This small molecule binds to this protein.
Small molecule (SMILES): CC[C@H](C)[C@H](NC(=O)[C@@H](N)CC(=O)O)C(=O)N[C@@H](CC(N)=O)C(=O)N[C@@H](Cc1ccccc1)C(=O)N[C@@H](CO)C(=O)N[C@@H](CO)C(=O)N[C@H](C=O)CC(C)C

Binding-site contacts:
Ligand atom OD1 contacts residue ARG862 of chain 59.T at 3.1 Å.
Ligand atom CE1 contacts residue ASN634 of chain 59.T at 3.4 Å.
Ligand atom CA contacts residue GLY42 of chain 59.U at 3.6 Å.
Ligand atom O contacts residue ASN47 of chain 59.U at 3.3 Å (h-bond).
Ligand atom CA contacts residue GLU911 of chain 59.T at 3.8 Å.
Ligand atom C contacts residue GLY42 of chain 59.U at 3.5 Å.
Ligand atom O contacts residue TYR636 of chain 59.T at 3.5 Å (h-bond).
Ligand atom C contacts residue GLU911 of chain 59.T at 3.3 Å.
Ligand atom OD1 contacts residue ALA874 of chain 59.T at 3.7 Å.
Ligand atom CG1 contacts residue GLU911 of chain 59.T at 3.7 Å.
Ligand atom O contacts residue TYR636 of chain 59.T at 3.1 Å (h-bond).
Ligand atom CZ contacts residue PHE633 of chain 59.T at 3.7 Å (hydrophobic).
Ligand atom CD1 contacts residue ALA20 of chain 59.U at 3.7 Å (hydrophobic).
Ligand atom CA contacts residue TYR636 of chain 59.T at 3.7 Å (hydrophobic).
Ligand atom O contacts residue GLU911 of chain 59.T at 3.1 Å (salt-bridge).
Ligand atom OD2 contacts residue PRO864 of chain 59.T at 3.7 Å.
Ligand atom CD1 contacts residue SER21 of chain 59.U at 3.6 Å.
Ligand atom CD1 contacts residue LEU637 of chain 59.T at 3.7 Å (hydrophobic).
Ligand atom CG2 contacts residue LEU637 of chain 59.T at 3.8 Å (hydrophobic).
Ligand atom O contacts residue ARG46 of chain 59.U at 3.5 Å (salt-bridge).
Ligand atom N contacts residue SER871 of chain 59.T at 3.5 Å (h-bond).
Ligand atom CZ contacts residue ASN634 of chain 59.T at 3.8 Å.
Ligand atom CB contacts residue GLY42 of chain 59.U at 3.7 Å.
Ligand atom CD1 contacts residue ARG33 of chain 59.U at 3.8 Å.
Ligand atom CD1 contacts residue ASN634 of chain 59.T at 3.6 Å.
Ligand atom CB contacts residue GLY42 of chain 59.U at 3.5 Å.
Ligand atom N contacts residue TYR636 of chain 59.T at 3.8 Å.
Ligand atom OD2 contacts residue SER871 of chain 59.T at 3.2 Å (h-bond).
Ligand atom CB contacts residue PHE45 of chain 59.U at 3.3 Å (hydrophobic).
Ligand atom CA contacts residue ASN47 of chain 59.U at 3.8 Å.
Ligand atom N contacts residue PHE45 of chain 59.U at 3.4 Å (h-bond).
Ligand atom OD1 contacts residue ALA762 of chain 59.T at 3.5 Å.
Ligand atom N contacts residue ARG46 of chain 59.U at 3.5 Å (salt-bridge).
Ligand atom O contacts residue ARG666 of chain 59.T at 3.1 Å (salt-bridge).
Ligand atom CA contacts residue PHE45 of chain 59.U at 3.6 Å (hydrophobic).
Ligand atom O contacts residue GLY42 of chain 59.U at 2.9 Å (h-bond).
Ligand atom N contacts residue ASN47 of chain 59.U at 3.8 Å.
Ligand atom ND2 contacts residue ARG666 of chain 59.T at 3.4 Å (salt-bridge).
Ligand atom CG2 contacts residue TYR636 of chain 59.T at 3.4 Å (hydrophobic).
Ligand atom N contacts residue GLY42 of chain 59.U at 3.2 Å (h-bond).

Sequence of chain 59.T:
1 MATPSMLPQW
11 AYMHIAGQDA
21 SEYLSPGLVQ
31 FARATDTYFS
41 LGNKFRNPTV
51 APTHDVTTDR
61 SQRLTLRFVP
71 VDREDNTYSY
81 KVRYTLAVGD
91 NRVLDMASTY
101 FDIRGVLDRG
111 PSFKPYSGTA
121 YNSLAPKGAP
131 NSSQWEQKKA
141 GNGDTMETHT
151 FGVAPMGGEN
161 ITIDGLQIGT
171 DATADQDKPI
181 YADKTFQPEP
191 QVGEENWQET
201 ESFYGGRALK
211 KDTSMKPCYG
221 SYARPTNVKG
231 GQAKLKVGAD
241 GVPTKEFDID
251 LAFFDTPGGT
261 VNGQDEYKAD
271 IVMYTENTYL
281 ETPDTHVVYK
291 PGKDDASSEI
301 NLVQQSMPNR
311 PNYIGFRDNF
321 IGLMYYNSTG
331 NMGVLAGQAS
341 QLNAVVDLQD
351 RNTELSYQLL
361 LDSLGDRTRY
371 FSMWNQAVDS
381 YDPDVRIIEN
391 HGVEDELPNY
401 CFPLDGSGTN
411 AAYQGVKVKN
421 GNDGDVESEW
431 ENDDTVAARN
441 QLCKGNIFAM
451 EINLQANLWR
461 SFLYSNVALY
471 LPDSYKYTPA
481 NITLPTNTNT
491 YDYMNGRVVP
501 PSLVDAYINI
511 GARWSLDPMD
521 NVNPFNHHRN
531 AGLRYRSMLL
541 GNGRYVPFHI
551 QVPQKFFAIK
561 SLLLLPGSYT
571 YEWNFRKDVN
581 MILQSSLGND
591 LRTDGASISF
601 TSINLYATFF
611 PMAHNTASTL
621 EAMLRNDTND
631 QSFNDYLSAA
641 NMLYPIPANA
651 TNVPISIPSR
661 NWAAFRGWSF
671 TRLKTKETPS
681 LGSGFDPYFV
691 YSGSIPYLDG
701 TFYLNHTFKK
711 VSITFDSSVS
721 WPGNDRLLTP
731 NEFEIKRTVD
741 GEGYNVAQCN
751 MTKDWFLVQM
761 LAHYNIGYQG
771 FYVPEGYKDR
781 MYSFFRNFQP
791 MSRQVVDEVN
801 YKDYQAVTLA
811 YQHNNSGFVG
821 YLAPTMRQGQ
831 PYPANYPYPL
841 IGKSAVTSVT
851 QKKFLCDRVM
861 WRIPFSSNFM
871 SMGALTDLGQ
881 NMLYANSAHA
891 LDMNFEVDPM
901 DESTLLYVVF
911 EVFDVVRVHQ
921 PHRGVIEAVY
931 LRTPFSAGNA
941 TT

Sequence of chain 59.U:
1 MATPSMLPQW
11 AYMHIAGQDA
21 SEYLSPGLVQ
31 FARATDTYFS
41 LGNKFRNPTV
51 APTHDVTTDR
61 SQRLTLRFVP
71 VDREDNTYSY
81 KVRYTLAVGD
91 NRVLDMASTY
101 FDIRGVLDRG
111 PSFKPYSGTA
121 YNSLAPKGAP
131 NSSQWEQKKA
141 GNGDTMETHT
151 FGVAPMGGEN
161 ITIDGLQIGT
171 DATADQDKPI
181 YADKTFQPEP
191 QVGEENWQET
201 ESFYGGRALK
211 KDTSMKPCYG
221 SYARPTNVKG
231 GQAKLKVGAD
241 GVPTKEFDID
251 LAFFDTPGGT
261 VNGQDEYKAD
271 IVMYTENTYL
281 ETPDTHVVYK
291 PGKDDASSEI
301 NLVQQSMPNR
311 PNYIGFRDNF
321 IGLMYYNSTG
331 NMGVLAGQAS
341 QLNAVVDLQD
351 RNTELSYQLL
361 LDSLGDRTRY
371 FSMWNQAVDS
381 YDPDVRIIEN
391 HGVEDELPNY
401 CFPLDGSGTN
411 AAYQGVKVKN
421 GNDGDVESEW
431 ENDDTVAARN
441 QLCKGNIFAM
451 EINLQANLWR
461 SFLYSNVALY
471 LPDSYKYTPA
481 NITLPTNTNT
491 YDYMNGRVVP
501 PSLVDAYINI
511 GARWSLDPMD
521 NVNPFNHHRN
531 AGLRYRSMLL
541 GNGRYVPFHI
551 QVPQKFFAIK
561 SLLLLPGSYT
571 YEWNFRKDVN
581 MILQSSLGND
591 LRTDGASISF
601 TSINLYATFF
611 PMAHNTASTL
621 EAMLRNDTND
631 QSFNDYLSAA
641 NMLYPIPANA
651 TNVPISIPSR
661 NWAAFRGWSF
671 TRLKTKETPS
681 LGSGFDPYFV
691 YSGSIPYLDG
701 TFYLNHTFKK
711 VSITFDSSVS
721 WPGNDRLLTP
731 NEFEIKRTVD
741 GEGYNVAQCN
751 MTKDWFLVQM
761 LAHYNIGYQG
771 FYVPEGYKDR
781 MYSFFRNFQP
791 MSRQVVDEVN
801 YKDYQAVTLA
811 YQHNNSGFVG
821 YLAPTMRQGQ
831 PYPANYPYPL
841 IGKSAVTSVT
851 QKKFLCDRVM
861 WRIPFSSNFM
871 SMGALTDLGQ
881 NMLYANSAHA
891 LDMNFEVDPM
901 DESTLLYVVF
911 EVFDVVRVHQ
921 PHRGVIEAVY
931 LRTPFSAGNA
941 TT